Sequence of chain 1.B:
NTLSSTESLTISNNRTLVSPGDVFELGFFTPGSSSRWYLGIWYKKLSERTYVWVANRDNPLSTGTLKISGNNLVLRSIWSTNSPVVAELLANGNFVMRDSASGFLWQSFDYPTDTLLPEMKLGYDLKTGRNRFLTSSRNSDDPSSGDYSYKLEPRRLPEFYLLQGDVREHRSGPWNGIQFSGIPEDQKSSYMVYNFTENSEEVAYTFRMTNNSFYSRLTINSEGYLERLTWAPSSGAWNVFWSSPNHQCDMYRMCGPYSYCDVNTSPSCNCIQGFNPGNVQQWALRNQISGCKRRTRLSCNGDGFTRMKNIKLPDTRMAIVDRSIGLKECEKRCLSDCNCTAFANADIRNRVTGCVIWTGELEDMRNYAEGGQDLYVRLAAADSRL

Binding-site contacts:
Ligand atom C4 contacts residue ASN245 of chain 1.B at 3.8 Å.
Ligand atom C1 contacts residue TYR244 of chain 1.B at 4.2 Å (hydrophobic).
Ligand atom O5 contacts residue TYR244 of chain 1.B at 3.3 Å (h-bond).
Ligand atom C7 contacts residue ARG258 of chain 1.B at 4.2 Å.
Ligand atom C6 contacts residue ASN245 of chain 1.B at 4.2 Å.
Ligand atom O6 contacts residue VAL243 of chain 1.B at 4.3 Å.
Ligand atom O5 contacts residue ASN245 of chain 1.B at 2.2 Å (h-bond).
Ligand atom O7 contacts residue THR247 of chain 1.B at 4.5 Å.
Ligand atom C7 contacts residue ASN245 of chain 1.B at 3.2 Å.
Ligand atom O7 contacts residue ASN245 of chain 1.B at 2.7 Å (h-bond).
Ligand atom C6 contacts residue TYR244 of chain 1.B at 3.8 Å (hydrophobic).
Ligand atom O5 contacts residue ARG258 of chain 1.B at 4.3 Å.
Ligand atom N2 contacts residue ASN245 of chain 1.B at 3.1 Å (h-bond).
Ligand atom C1 contacts residue ASN245 of chain 1.B at 1.4 Å.
Ligand atom C5 contacts residue TYR244 of chain 1.B at 4.2 Å (hydrophobic).
Ligand atom N2 contacts residue ARG258 of chain 1.B at 4.1 Å.
Ligand atom C2 contacts residue ARG258 of chain 1.B at 4.3 Å.
Ligand atom C3 contacts residue ASN245 of chain 1.B at 3.8 Å.
Ligand atom C5 contacts residue ASN245 of chain 1.B at 3.5 Å.
Ligand atom O7 contacts residue ARG258 of chain 1.B at 4.3 Å.
Ligand atom C2 contacts residue ASN245 of chain 1.B at 2.5 Å.
Ligand atom C1 contacts residue ARG258 of chain 1.B at 3.3 Å.

The protein below binds the small molecule below.
Small molecule (SMILES): CC(=O)N[C@@H]1[C@@H](O)[C@H](O)[C@@H](CO)O[C@H]1O